Binding-site contacts:
Ligand atom C1 contacts residue LEU43 of chain 1.A at 4.0 Å (hydrophobic).
Ligand atom O23 contacts residue SER42 of chain 1.A at 2.5 Å (h-bond).
Ligand atom C31 contacts residue SER42 of chain 1.A at 4.5 Å.
Ligand atom S1 contacts residue LEU43 of chain 1.A at 3.5 Å.
Ligand atom C28 contacts residue SER42 of chain 1.A at 3.0 Å.
Ligand atom C8 contacts residue LEU43 of chain 1.A at 4.5 Å (hydrophobic).
Ligand atom O26 contacts residue SER42 of chain 1.A at 2.5 Å (h-bond).
Ligand atom P24 contacts residue SER42 of chain 1.A at 1.6 Å.
Ligand atom C30 contacts residue LEU43 of chain 1.A at 4.2 Å (hydrophobic).
Ligand atom C29 contacts residue SER42 of chain 1.A at 4.3 Å.
Ligand atom O27 contacts residue SER42 of chain 1.A at 2.5 Å (h-bond).

This protein binds this small molecule.
Small molecule (SMILES): CC(=O)CCCC(=O)CCSCCNC(=O)CCNC(=O)[C@@H](O)C(C)(C)COP(O)O

Sequence of chain 1.A:
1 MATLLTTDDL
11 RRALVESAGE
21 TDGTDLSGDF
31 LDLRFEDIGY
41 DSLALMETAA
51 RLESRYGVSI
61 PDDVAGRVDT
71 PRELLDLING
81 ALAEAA